This protein binds this small molecule.
Small molecule (SMILES): Cc1c(CN(C)C(=O)CCc2cnc3c(c2)CCC(=O)N3)oc2ccccc12

Binding-site contacts:
Ligand atom C4 contacts residue NAI1 of chain 1.Q at 3.4 Å.
Ligand atom C24 contacts residue ALA230 of chain 1.E at 3.6 Å (hydrophobic).
Ligand atom O10 contacts residue ILE234 of chain 1.E at 3.3 Å.
Ligand atom C17 contacts residue ILE234 of chain 1.E at 3.7 Å (hydrophobic).
Ligand atom N36 contacts residue ASN129 of chain 1.E at 3.1 Å (h-bond).
Ligand atom C38 contacts residue NAI1 of chain 1.Q at 3.7 Å.
Ligand atom O28 contacts residue ASN129 of chain 1.E at 3.6 Å.
Ligand atom C22 contacts residue SER130 of chain 1.E at 3.6 Å.
Ligand atom C9 contacts residue TYR188 of chain 1.E at 3.5 Å (hydrophobic).
Ligand atom C12 contacts residue PHE236 of chain 1.E at 3.6 Å (hydrophobic).
Ligand atom O10 contacts residue TYR188 of chain 1.E at 3.6 Å.
Ligand atom C1 contacts residue TYR188 of chain 1.E at 3.6 Å (hydrophobic).
Ligand atom C37 contacts residue ASN129 of chain 1.E at 3.7 Å.
Ligand atom C14 contacts residue GLY187 of chain 1.E at 3.6 Å.
Ligand atom C25 contacts residue ALA233 of chain 1.E at 3.7 Å (hydrophobic).
Ligand atom N3 contacts residue NAI1 of chain 1.Q at 3.7 Å.
Ligand atom C26 contacts residue ALA230 of chain 1.E at 3.5 Å (hydrophobic).
Ligand atom C1 contacts residue NAI1 of chain 1.Q at 3.5 Å.
Ligand atom C14 contacts residue PHE236 of chain 1.E at 3.7 Å (hydrophobic).
Ligand atom C24 contacts residue ILE234 of chain 1.E at 3.4 Å (hydrophobic).
Ligand atom C20 contacts residue SER130 of chain 1.E at 3.6 Å.
Ligand atom C19 contacts residue ILE133 of chain 1.E at 3.5 Å (hydrophobic).
Ligand atom C38 contacts residue TYR178 of chain 1.E at 3.7 Å (hydrophobic).
Ligand atom N3 contacts residue TYR188 of chain 1.E at 3.7 Å.
Ligand atom N21 contacts residue ASN129 of chain 1.E at 3.5 Å.
Ligand atom C14 contacts residue TYR188 of chain 1.E at 3.6 Å (hydrophobic).
Ligand atom C13 contacts residue PHE236 of chain 1.E at 3.3 Å (hydrophobic).
Ligand atom C26 contacts residue ALA233 of chain 1.E at 3.7 Å (hydrophobic).
Ligand atom N21 contacts residue SER130 of chain 1.E at 2.9 Å (h-bond).
Ligand atom C13 contacts residue GLY187 of chain 1.E at 3.6 Å.
Ligand atom C13 contacts residue TYR188 of chain 1.E at 3.7 Å (hydrophobic).
Ligand atom C4 contacts residue TYR178 of chain 1.E at 3.6 Å (hydrophobic).
Ligand atom C20 contacts residue ASN129 of chain 1.E at 3.7 Å.
Ligand atom O2 contacts residue NAI1 of chain 1.Q at 2.6 Å (h-bond).
Ligand atom C5 contacts residue NAI1 of chain 1.Q at 3.6 Å.
Ligand atom N36 contacts residue SER130 of chain 1.E at 2.9 Å (h-bond).
Ligand atom C20 contacts residue ILE133 of chain 1.E at 3.7 Å (hydrophobic).
Ligand atom O2 contacts residue TYR188 of chain 1.E at 2.8 Å (h-bond).
Ligand atom C22 contacts residue ASN129 of chain 1.E at 3.5 Å.
Ligand atom C24 contacts residue ILE133 of chain 1.E at 3.5 Å (hydrophobic).

Sequence of chain 1.E:
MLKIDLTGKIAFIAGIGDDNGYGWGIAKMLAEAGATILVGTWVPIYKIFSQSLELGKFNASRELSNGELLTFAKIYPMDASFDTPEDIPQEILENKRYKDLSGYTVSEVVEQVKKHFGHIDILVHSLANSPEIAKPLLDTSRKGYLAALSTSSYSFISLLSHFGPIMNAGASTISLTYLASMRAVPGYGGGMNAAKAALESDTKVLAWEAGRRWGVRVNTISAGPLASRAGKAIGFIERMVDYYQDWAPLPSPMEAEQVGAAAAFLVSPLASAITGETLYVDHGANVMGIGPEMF